Sequence of chain 1.B:
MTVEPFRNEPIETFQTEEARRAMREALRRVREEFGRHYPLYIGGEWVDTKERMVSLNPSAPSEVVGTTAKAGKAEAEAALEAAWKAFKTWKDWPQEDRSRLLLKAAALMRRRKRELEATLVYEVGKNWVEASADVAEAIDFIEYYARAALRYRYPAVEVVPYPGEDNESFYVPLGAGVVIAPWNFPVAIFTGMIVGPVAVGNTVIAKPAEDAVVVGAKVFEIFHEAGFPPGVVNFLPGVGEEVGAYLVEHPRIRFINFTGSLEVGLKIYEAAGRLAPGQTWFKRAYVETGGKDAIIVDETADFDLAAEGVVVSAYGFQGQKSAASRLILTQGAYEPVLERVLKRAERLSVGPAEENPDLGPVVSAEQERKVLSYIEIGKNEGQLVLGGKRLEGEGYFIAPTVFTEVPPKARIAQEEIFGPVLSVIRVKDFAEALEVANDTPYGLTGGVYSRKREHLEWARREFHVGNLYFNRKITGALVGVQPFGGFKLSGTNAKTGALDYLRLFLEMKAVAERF

Binding-site contacts:
Ligand atom OXT contacts residue ALA478 of chain 1.B at 4.2 Å.
Ligand atom CA contacts residue PHE185 of chain 1.B at 4.0 Å (hydrophobic).
Ligand atom N contacts residue PHE485 of chain 1.B at 3.8 Å.
Ligand atom N contacts residue GLU137 of chain 1.B at 4.2 Å.
Ligand atom CA contacts residue SER323 of chain 1.B at 4.1 Å.
Ligand atom CB contacts residue CSO322 of chain 1.B at 3.2 Å.
Ligand atom C contacts residue PHE485 of chain 1.B at 4.2 Å (hydrophobic).
Ligand atom O contacts residue ALA478 of chain 1.B at 2.9 Å (h-bond).
Ligand atom O contacts residue GLY477 of chain 1.B at 3.2 Å (h-bond).
Ligand atom CB contacts residue PHE485 of chain 1.B at 3.6 Å (hydrophobic).
Ligand atom OXT contacts residue LYS321 of chain 1.B at 4.2 Å.
Ligand atom O contacts residue THR476 of chain 1.B at 3.9 Å.
Ligand atom C contacts residue SER323 of chain 1.B at 3.2 Å.
Ligand atom OXT contacts residue PHE185 of chain 1.B at 4.3 Å.
Ligand atom CA contacts residue PHE485 of chain 1.B at 4.2 Å (hydrophobic).
Ligand atom C contacts residue GLY477 of chain 1.B at 3.3 Å.
Ligand atom OXT contacts residue SER323 of chain 1.B at 2.6 Å (h-bond).
Ligand atom O contacts residue SER323 of chain 1.B at 3.7 Å.
Ligand atom C contacts residue ALA478 of chain 1.B at 3.7 Å (hydrophobic).
Ligand atom N contacts residue ALA478 of chain 1.B at 4.2 Å.
Ligand atom C contacts residue THR476 of chain 1.B at 4.2 Å.
Ligand atom OXT contacts residue GLY477 of chain 1.B at 2.8 Å (h-bond).
Ligand atom CB contacts residue SER323 of chain 1.B at 3.8 Å.
Ligand atom CB contacts residue PHE185 of chain 1.B at 3.6 Å (hydrophobic).
Ligand atom O contacts residue PHE485 of chain 1.B at 3.5 Å.
Ligand atom OXT contacts residue THR476 of chain 1.B at 3.7 Å.

The protein below binds the small molecule below.
Small molecule (SMILES): C[C@H](N)C(=O)O